Sequence of chain 1.A:
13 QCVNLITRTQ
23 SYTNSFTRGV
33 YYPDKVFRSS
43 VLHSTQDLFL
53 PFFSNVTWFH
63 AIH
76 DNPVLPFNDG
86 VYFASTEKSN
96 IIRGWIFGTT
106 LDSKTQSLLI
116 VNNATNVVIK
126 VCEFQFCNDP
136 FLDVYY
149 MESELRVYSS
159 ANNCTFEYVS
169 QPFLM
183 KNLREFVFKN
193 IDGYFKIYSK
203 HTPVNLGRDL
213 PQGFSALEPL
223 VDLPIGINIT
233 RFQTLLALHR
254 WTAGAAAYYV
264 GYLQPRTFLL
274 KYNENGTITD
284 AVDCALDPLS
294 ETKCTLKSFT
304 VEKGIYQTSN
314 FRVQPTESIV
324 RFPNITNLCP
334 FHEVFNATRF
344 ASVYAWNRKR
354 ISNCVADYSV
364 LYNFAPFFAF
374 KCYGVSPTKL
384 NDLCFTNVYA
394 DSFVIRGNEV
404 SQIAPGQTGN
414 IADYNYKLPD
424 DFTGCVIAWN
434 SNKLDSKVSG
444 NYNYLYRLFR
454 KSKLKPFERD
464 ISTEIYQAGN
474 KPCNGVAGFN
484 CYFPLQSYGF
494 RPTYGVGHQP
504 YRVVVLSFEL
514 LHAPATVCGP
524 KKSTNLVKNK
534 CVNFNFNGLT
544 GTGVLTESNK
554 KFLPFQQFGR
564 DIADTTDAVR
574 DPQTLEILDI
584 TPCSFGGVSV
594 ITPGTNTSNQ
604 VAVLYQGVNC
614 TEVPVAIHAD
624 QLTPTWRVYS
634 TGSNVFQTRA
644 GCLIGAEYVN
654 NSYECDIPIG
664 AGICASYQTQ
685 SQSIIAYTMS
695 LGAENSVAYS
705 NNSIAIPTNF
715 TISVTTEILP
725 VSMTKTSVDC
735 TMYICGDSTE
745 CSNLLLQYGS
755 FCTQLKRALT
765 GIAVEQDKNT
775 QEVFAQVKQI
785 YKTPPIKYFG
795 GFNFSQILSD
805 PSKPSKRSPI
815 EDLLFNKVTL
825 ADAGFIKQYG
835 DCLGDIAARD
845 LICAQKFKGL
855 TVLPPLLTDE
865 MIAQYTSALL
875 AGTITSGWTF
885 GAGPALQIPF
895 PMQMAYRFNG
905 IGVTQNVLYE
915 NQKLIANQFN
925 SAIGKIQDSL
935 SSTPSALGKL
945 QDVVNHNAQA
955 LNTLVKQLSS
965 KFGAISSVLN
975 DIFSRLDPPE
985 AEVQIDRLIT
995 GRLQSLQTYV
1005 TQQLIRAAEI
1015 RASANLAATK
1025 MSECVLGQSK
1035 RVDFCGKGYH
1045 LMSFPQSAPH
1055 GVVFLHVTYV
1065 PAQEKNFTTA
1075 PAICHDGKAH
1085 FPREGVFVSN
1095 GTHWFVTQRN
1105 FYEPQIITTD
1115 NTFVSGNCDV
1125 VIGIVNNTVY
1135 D

Binding-site contacts:
Ligand atom C1 contacts residue ASN797 of chain 1.A at 1.4 Å.
Ligand atom N2 contacts residue ASN797 of chain 1.A at 2.6 Å (h-bond).
Ligand atom C1 contacts residue SER799 of chain 1.A at 4.1 Å.
Ligand atom C7 contacts residue ASN797 of chain 1.A at 3.6 Å.
Ligand atom C4 contacts residue ASN797 of chain 1.A at 4.2 Å.
Ligand atom C2 contacts residue ASN797 of chain 1.A at 2.4 Å.
Ligand atom C5 contacts residue ASN797 of chain 1.A at 3.7 Å.
Ligand atom O5 contacts residue ASN797 of chain 1.A at 2.5 Å (h-bond).
Ligand atom C8 contacts residue ASN797 of chain 1.A at 4.4 Å.
Ligand atom O5 contacts residue ASN924 of chain 1.A at 4.4 Å.
Ligand atom C3 contacts residue ASN797 of chain 1.A at 3.7 Å.
Ligand atom O7 contacts residue ASN797 of chain 1.A at 4.1 Å.

This small molecule binds to this protein.
Small molecule (SMILES): CC(=O)N[C@H]1[C@H](O[C@H]2[C@H](O)[C@@H](NC(C)=O)CO[C@@H]2CO)O[C@H](CO)[C@@H](O)[C@@H]1O